Sequence of chain 1.A:
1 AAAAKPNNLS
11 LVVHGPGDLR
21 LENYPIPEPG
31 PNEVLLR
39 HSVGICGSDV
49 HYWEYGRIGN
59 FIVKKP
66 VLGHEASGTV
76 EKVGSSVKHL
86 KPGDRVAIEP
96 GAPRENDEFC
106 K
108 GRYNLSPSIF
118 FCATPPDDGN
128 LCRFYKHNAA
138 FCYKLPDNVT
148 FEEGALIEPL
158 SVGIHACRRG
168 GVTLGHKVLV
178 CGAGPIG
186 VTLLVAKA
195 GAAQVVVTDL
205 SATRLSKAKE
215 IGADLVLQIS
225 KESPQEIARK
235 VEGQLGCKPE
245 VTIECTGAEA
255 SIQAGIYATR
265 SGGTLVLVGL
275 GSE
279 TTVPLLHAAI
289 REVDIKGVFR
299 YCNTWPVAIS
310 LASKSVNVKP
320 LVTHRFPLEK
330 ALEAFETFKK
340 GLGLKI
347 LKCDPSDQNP

Binding-site contacts:
Ligand atom C19 contacts residue ARG298 of chain 1.A at 4.0 Å.
Ligand atom N3 contacts residue NAD1 of chain 1.F at 3.7 Å.
Ligand atom C16 contacts residue LEU274 of chain 1.A at 3.8 Å (hydrophobic).
Ligand atom O30 contacts residue ZN1 of chain 1.E at 2.4 Å.
Ligand atom O25 contacts residue LEU274 of chain 1.A at 3.8 Å.
Ligand atom C13 contacts residue THR121 of chain 1.A at 3.6 Å.
Ligand atom C14 contacts residue HIS69 of chain 1.A at 4.0 Å.
Ligand atom N3 contacts residue ZN1 of chain 1.E at 2.1 Å.
Ligand atom C7 contacts residue ZN1 of chain 1.E at 3.0 Å.
Ligand atom C11 contacts residue TYR50 of chain 1.A at 3.5 Å (hydrophobic).
Ligand atom O12 contacts residue PHE297 of chain 1.A at 3.4 Å.
Ligand atom C5 contacts residue NAD1 of chain 1.F at 3.6 Å.
Ligand atom N3 contacts residue SER46 of chain 1.A at 3.6 Å.
Ligand atom C18 contacts residue NAD1 of chain 1.F at 4.0 Å.
Ligand atom C18 contacts residue LEU274 of chain 1.A at 3.5 Å (hydrophobic).
Ligand atom O30 contacts residue GLU155 of chain 1.A at 2.4 Å (salt-bridge).
Ligand atom C14 contacts residue ZN1 of chain 1.E at 3.2 Å.
Ligand atom C6 contacts residue SER46 of chain 1.A at 3.3 Å.
Ligand atom C6 contacts residue NAD1 of chain 1.F at 3.7 Å.
Ligand atom C11 contacts residue ILE56 of chain 1.A at 3.5 Å (hydrophobic).
Ligand atom C14 contacts residue PHE118 of chain 1.A at 4.0 Å (hydrophobic).
Ligand atom O12 contacts residue PHE59 of chain 1.A at 3.9 Å.
Ligand atom O30 contacts residue HIS69 of chain 1.A at 3.0 Å (h-bond).
Ligand atom C14 contacts residue ARG298 of chain 1.A at 3.9 Å.
Ligand atom C2 contacts residue NAD1 of chain 1.F at 3.5 Å.
Ligand atom N22 contacts residue PHE59 of chain 1.A at 3.9 Å.
Ligand atom N17 contacts residue LEU274 of chain 1.A at 4.1 Å.
Ligand atom N3 contacts residue CYS44 of chain 1.A at 3.4 Å (h-bond).
Ligand atom C19 contacts residue NAD1 of chain 1.F at 3.6 Å.
Ligand atom C5 contacts residue SER46 of chain 1.A at 4.0 Å.
Ligand atom N3 contacts residue HIS69 of chain 1.A at 3.7 Å.
Ligand atom C14 contacts residue GLU155 of chain 1.A at 3.3 Å.
Ligand atom C13 contacts residue PHE59 of chain 1.A at 3.5 Å (hydrophobic).
Ligand atom C6 contacts residue CYS44 of chain 1.A at 3.4 Å (hydrophobic).
Ligand atom N4 contacts residue NAD1 of chain 1.F at 3.3 Å.
Ligand atom C6 contacts residue ZN1 of chain 1.E at 3.1 Å.
Ligand atom N1 contacts residue NAD1 of chain 1.F at 3.6 Å.
Ligand atom C7 contacts residue NAD1 of chain 1.F at 3.6 Å.
Ligand atom C11 contacts residue PHE59 of chain 1.A at 3.4 Å (hydrophobic).
Ligand atom C15 contacts residue PHE297 of chain 1.A at 3.6 Å (hydrophobic).

A small-molecule ligand and the protein it binds are described below.
Small molecule (SMILES): CN(C)S(=O)(=O)N1CCN(c2ccnc(CO)n2)CC1